Sequence of chain 1.B:
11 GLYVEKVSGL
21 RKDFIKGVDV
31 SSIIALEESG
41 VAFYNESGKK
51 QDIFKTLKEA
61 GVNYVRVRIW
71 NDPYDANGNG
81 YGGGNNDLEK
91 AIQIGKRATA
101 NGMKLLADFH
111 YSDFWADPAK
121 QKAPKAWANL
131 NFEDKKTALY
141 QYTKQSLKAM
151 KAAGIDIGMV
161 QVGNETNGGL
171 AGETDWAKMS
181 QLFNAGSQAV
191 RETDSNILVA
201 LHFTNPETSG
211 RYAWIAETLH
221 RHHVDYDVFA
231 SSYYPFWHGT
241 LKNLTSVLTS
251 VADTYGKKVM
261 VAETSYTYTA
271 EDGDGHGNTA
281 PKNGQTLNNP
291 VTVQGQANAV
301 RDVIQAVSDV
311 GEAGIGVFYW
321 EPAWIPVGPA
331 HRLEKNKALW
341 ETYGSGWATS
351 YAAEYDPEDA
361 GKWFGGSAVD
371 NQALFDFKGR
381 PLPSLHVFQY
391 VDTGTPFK

Binding-site contacts:
Ligand atom C3 contacts residue HIS238 of chain 1.B at 3.5 Å.
Ligand atom O1 contacts residue PRO118 of chain 1.B at 4.3 Å.
Ligand atom O3 contacts residue HIS238 of chain 1.B at 3.0 Å.
Ligand atom C5 contacts residue TRP237 of chain 1.B at 4.2 Å (hydrophobic).
Ligand atom O2 contacts residue THR204 of chain 1.B at 3.1 Å (h-bond).
Ligand atom O6 contacts residue ALA119 of chain 1.B at 3.5 Å.
Ligand atom O5 contacts residue PRO118 of chain 1.B at 3.6 Å.
Ligand atom O4 contacts residue GAL1 of chain 1.E at 4.3 Å.
Ligand atom C6 contacts residue ALA119 of chain 1.B at 4.2 Å (hydrophobic).
Ligand atom O3 contacts residue GLU165 of chain 1.B at 3.0 Å (salt-bridge).
Ligand atom C4 contacts residue GLU165 of chain 1.B at 3.9 Å.
Ligand atom O4 contacts residue GLU165 of chain 1.B at 2.6 Å (salt-bridge).
Ligand atom C3 contacts residue GLU165 of chain 1.B at 4.1 Å.
Ligand atom O3 contacts residue ASN205 of chain 1.B at 3.3 Å (h-bond).
Ligand atom C2 contacts residue THR204 of chain 1.B at 3.7 Å.
Ligand atom C1 contacts residue ASN205 of chain 1.B at 4.1 Å.
Ligand atom C2 contacts residue GLU165 of chain 1.B at 4.5 Å.
Ligand atom O4 contacts residue ASP117 of chain 1.B at 4.2 Å.
Ligand atom C6 contacts residue GAL1 of chain 1.E at 3.5 Å.
Ligand atom O3 contacts residue SER232 of chain 1.B at 3.9 Å.
Ligand atom C3 contacts residue THR204 of chain 1.B at 3.8 Å.
Ligand atom C2 contacts residue ASN205 of chain 1.B at 3.5 Å.
Ligand atom O3 contacts residue THR204 of chain 1.B at 2.8 Å (h-bond).
Ligand atom O4 contacts residue PRO118 of chain 1.B at 3.8 Å.
Ligand atom C3 contacts residue TRP237 of chain 1.B at 4.1 Å (hydrophobic).
Ligand atom O4 contacts residue ASN205 of chain 1.B at 3.5 Å (h-bond).
Ligand atom C3 contacts residue ASN205 of chain 1.B at 4.1 Å.
Ligand atom C2 contacts residue HIS238 of chain 1.B at 3.7 Å.
Ligand atom C6 contacts residue ASP117 of chain 1.B at 4.3 Å.
Ligand atom O6 contacts residue GAL1 of chain 1.E at 3.3 Å.
Ligand atom O2 contacts residue ASN205 of chain 1.B at 2.5 Å (h-bond).
Ligand atom C2 contacts residue PRO118 of chain 1.B at 4.0 Å (hydrophobic).
Ligand atom O3 contacts residue TYR234 of chain 1.B at 3.9 Å.
Ligand atom C3 contacts residue TYR234 of chain 1.B at 4.4 Å (hydrophobic).
Ligand atom C4 contacts residue GAL1 of chain 1.E at 4.4 Å.
Ligand atom C6 contacts residue PRO118 of chain 1.B at 4.3 Å (hydrophobic).
Ligand atom O2 contacts residue HIS238 of chain 1.B at 2.8 Å (h-bond).
Ligand atom O2 contacts residue PRO118 of chain 1.B at 4.5 Å.
Ligand atom C4 contacts residue TRP237 of chain 1.B at 4.2 Å (hydrophobic).
Ligand atom C1 contacts residue PRO118 of chain 1.B at 4.4 Å (hydrophobic).

The protein below binds the small molecule below.
Small molecule (SMILES): OC[C@H]1O[C@@H](O[C@@H]2[C@H](O)[C@@H](O)[C@H](O)O[C@@H]2CO)[C@H](O)[C@@H](O)[C@H]1O